Sequence of chain 1.A:
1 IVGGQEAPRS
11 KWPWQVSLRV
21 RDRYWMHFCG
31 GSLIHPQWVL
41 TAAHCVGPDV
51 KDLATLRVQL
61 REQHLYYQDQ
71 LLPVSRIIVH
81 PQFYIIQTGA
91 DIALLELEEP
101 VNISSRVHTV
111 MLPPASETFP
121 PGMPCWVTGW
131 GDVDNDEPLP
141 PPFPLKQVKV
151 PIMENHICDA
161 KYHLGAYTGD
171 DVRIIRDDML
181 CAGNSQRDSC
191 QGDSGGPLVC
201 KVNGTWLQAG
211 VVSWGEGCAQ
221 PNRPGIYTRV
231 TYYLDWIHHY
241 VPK

Sequence of chain 1.D:
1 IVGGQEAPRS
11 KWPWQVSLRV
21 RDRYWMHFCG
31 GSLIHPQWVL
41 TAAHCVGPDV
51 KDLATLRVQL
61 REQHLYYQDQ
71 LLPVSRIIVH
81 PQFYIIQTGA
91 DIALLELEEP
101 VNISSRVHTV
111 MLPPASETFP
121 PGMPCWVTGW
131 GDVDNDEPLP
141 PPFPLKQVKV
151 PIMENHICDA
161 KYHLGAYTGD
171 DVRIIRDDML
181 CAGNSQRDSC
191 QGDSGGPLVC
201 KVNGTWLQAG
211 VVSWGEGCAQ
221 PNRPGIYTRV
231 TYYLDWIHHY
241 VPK

Binding-site contacts:
Ligand atom C1 contacts residue ASP49 of chain 1.A at 3.4 Å.
Ligand atom O5 contacts residue GLN220 of chain 1.D at 2.9 Å (h-bond).
Ligand atom C2 contacts residue ASN222 of chain 1.D at 4.5 Å.
Ligand atom C4 contacts residue ASN222 of chain 1.D at 4.0 Å.
Ligand atom C3 contacts residue PRO221 of chain 1.D at 3.9 Å (hydrophobic).
Ligand atom O6 contacts residue PRO221 of chain 1.D at 3.1 Å (h-bond).
Ligand atom C3 contacts residue ASN222 of chain 1.D at 3.9 Å.
Ligand atom C1 contacts residue GLN220 of chain 1.D at 3.6 Å.
Ligand atom C2 contacts residue GLN220 of chain 1.D at 3.8 Å.
Ligand atom C4 contacts residue LEU164 of chain 1.D at 3.5 Å (hydrophobic).
Ligand atom O5 contacts residue PRO221 of chain 1.D at 2.7 Å (h-bond).
Ligand atom C1 contacts residue GLU216 of chain 1.D at 4.3 Å.
Ligand atom O6 contacts residue ASN222 of chain 1.D at 2.8 Å (h-bond).
Ligand atom C2 contacts residue ARG223 of chain 1.D at 3.9 Å.
Ligand atom C4 contacts residue GLY165 of chain 1.D at 4.0 Å.
Ligand atom O5 contacts residue ARG223 of chain 1.D at 4.1 Å.
Ligand atom C2 contacts residue PRO221 of chain 1.D at 3.5 Å (hydrophobic).
Ligand atom C1 contacts residue ARG223 of chain 1.D at 3.6 Å.

The protein below binds the small molecule below.
Small molecule (SMILES): C[C@@H](O)[C@@H](C)O